Sequence of chain 1.A:
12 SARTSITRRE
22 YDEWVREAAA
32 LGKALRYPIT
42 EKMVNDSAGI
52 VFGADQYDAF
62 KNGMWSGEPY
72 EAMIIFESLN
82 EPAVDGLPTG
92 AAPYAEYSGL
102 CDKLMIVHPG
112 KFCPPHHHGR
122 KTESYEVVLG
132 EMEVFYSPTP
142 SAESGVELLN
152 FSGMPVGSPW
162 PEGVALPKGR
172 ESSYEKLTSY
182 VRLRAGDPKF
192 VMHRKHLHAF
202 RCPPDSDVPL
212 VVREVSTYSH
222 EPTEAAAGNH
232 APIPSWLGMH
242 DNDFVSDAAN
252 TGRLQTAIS

The protein below binds the small molecule below.
Small molecule (SMILES): OC[C@@]1(O)OC[C@H](O)[C@@H]1O

Sequence of chain 3.A:
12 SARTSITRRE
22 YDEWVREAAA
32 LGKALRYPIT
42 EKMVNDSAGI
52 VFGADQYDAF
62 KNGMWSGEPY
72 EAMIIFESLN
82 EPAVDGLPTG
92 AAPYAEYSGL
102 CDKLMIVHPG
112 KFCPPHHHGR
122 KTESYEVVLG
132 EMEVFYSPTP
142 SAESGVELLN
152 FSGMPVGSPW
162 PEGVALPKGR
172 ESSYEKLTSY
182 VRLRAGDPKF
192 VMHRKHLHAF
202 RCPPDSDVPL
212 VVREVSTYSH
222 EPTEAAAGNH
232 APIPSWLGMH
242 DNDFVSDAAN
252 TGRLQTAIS

Sequence of chain 4.A:
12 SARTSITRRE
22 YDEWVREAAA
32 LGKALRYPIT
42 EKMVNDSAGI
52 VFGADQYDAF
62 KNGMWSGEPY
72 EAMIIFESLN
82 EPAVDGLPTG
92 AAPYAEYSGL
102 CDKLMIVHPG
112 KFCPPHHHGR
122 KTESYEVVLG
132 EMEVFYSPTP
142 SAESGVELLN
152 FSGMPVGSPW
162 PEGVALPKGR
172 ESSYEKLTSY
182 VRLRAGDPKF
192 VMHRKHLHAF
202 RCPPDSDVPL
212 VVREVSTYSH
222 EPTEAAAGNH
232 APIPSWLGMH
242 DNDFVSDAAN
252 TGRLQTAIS

Binding-site contacts:
Ligand atom O1 contacts residue LYS34 of chain 3.A at 4.1 Å.
Ligand atom O1 contacts residue ARG37 of chain 4.A at 3.7 Å.
Ligand atom C5 contacts residue ARG37 of chain 3.A at 4.4 Å.
Ligand atom O4 contacts residue ILE40 of chain 3.A at 4.5 Å.
Ligand atom C4 contacts residue TYR38 of chain 3.A at 4.4 Å (hydrophobic).
Ligand atom C4 contacts residue LYS34 of chain 3.A at 4.1 Å.
Ligand atom C1 contacts residue LYS34 of chain 3.A at 2.9 Å.
Ligand atom C5 contacts residue ILE40 of chain 3.A at 4.5 Å (hydrophobic).
Ligand atom O2 contacts residue ALA186 of chain 1.A at 4.3 Å.
Ligand atom O4 contacts residue GLY187 of chain 1.A at 3.5 Å.
Ligand atom C5 contacts residue LYS34 of chain 3.A at 3.6 Å.
Ligand atom C5 contacts residue PRO39 of chain 3.A at 4.4 Å (hydrophobic).
Ligand atom C1 contacts residue ARG37 of chain 3.A at 4.2 Å.
Ligand atom C2 contacts residue LYS34 of chain 3.A at 3.6 Å.
Ligand atom O2 contacts residue ARG37 of chain 3.A at 4.1 Å.
Ligand atom O5 contacts residue ARG37 of chain 3.A at 3.4 Å.
Ligand atom O5 contacts residue LYS34 of chain 3.A at 3.0 Å (salt-bridge).
Ligand atom C2 contacts residue ARG37 of chain 3.A at 4.1 Å.
Ligand atom O3 contacts residue GLY187 of chain 1.A at 3.7 Å.
Ligand atom C1 contacts residue ARG37 of chain 4.A at 3.8 Å.
Ligand atom O3 contacts residue ALA186 of chain 1.A at 3.7 Å.
Ligand atom O5 contacts residue TYR38 of chain 3.A at 3.6 Å (h-bond).
Ligand atom C5 contacts residue TYR38 of chain 3.A at 3.0 Å (hydrophobic).